This small molecule binds to this protein.
Small molecule (SMILES): Nc1ncnc2c1ncn2[C@@H]1O[C@H](CO[P](=O)(O)O[C@H]2[C@@H](O)[C@H](n3cnc4c(N)ncnc43)O[C@@H]2CO[P](=O)(O)O[C@H]2[C@@H](O)[C@H](n3cnc4c(N)ncnc43)O[C@@H]2CO)[C@@H](O)[C@H]1O

Binding-site contacts:
Ligand atom O2' contacts residue GLY67 of chain 26.B at 3.3 Å (h-bond).
Ligand atom OP1 contacts residue ARG208 of chain 26.B at 4.1 Å.
Ligand atom O2' contacts residue ALA66 of chain 26.B at 3.6 Å.
Ligand atom C1' contacts residue GLY67 of chain 26.B at 4.4 Å.
Ligand atom O2' contacts residue ARG65 of chain 26.B at 4.3 Å.
Ligand atom O5' contacts residue ARG208 of chain 30.C at 4.0 Å.
Ligand atom OP1 contacts residue SER211 of chain 26.B at 4.3 Å.
Ligand atom N3 contacts residue ARG65 of chain 26.B at 4.1 Å.
Ligand atom OP2 contacts residue ARG208 of chain 30.C at 4.4 Å.
Ligand atom P contacts residue ARG208 of chain 30.C at 4.5 Å.
Ligand atom OP1 contacts residue ARG208 of chain 30.C at 4.1 Å.
Ligand atom O2' contacts residue ARG208 of chain 26.B at 4.1 Å.

Sequence of chain 30.C:
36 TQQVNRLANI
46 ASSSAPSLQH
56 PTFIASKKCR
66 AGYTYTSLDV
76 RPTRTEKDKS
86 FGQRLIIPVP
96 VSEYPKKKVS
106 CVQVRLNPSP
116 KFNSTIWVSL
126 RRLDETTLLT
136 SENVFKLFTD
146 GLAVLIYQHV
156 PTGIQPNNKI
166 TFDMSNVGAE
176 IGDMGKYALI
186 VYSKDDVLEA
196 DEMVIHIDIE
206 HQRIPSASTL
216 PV

Sequence of chain 26.B:
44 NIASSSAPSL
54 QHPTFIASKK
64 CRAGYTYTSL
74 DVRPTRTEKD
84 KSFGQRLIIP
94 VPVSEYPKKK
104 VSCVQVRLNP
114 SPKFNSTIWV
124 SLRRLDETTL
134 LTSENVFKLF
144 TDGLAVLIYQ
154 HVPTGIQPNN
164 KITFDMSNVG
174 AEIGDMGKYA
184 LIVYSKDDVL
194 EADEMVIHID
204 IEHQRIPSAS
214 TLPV